The small molecule below binds the protein below.
Small molecule (SMILES): CC(=O)N[C@@H]1[C@@H](O)[C@H](O)[C@@H](CO)O[C@H]1O

Binding-site contacts:
Ligand atom C1 contacts residue ASN340 of chain 1.B at 1.4 Å.
Ligand atom C2 contacts residue ASN340 of chain 1.B at 2.5 Å.
Ligand atom C8 contacts residue PHE337 of chain 1.B at 4.2 Å (hydrophobic).
Ligand atom O5 contacts residue ASN340 of chain 1.B at 2.4 Å (h-bond).
Ligand atom C5 contacts residue ASN340 of chain 1.B at 3.3 Å.
Ligand atom O6 contacts residue ASN340 of chain 1.B at 4.4 Å.
Ligand atom O7 contacts residue ASN340 of chain 1.B at 4.3 Å.
Ligand atom C6 contacts residue ASN340 of chain 1.B at 3.8 Å.
Ligand atom C3 contacts residue ASN340 of chain 1.B at 3.6 Å.
Ligand atom N2 contacts residue ASN340 of chain 1.B at 3.5 Å (h-bond).
Ligand atom C7 contacts residue ASN340 of chain 1.B at 4.1 Å.
Ligand atom C4 contacts residue ASN340 of chain 1.B at 3.5 Å.

Sequence of chain 1.B:
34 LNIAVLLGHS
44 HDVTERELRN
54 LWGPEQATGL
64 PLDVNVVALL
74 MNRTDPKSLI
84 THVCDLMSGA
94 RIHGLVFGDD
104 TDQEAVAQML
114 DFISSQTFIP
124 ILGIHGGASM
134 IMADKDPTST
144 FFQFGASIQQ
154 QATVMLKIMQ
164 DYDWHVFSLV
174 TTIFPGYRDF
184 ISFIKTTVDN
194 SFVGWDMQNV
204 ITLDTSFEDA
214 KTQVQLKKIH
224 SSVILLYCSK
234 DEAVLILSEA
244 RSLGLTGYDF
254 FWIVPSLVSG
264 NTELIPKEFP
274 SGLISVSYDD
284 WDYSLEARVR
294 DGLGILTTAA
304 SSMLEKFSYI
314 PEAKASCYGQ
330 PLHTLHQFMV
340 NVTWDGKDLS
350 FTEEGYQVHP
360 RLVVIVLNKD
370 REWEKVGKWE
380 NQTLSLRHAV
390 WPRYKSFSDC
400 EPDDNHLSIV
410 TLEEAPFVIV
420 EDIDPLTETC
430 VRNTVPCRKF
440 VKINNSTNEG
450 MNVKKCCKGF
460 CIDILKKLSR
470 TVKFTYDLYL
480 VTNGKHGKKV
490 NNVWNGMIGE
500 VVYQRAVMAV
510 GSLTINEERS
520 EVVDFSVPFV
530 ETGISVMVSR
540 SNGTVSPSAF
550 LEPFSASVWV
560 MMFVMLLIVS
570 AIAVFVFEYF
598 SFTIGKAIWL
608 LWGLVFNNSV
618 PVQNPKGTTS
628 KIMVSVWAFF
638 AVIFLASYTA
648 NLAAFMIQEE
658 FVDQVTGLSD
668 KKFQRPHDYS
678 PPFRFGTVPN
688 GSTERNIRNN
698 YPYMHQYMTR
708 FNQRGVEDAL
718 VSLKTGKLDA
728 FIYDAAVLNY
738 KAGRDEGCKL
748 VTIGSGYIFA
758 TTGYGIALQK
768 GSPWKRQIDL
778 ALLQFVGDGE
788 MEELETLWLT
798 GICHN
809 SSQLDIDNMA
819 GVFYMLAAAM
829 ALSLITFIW